Binding-site contacts:
Ligand atom O7 contacts residue ASN74 of chain 1.E at 4.4 Å.
Ligand atom O5 contacts residue SER76 of chain 1.E at 3.4 Å (h-bond).
Ligand atom C7 contacts residue SER76 of chain 1.E at 4.5 Å.
Ligand atom O7 contacts residue SER76 of chain 1.E at 4.5 Å.
Ligand atom C5 contacts residue ASN74 of chain 1.E at 3.7 Å.
Ligand atom C4 contacts residue ASN74 of chain 1.E at 4.2 Å.
Ligand atom C2 contacts residue ASN74 of chain 1.E at 2.4 Å.
Ligand atom C6 contacts residue ASN74 of chain 1.E at 4.4 Å.
Ligand atom C3 contacts residue ASN74 of chain 1.E at 3.7 Å.
Ligand atom C1 contacts residue SER76 of chain 1.E at 3.8 Å.
Ligand atom O7 contacts residue HIS77 of chain 1.E at 4.2 Å.
Ligand atom C7 contacts residue ASN74 of chain 1.E at 3.5 Å.
Ligand atom C1 contacts residue ASN74 of chain 1.E at 1.4 Å.
Ligand atom C2 contacts residue SER76 of chain 1.E at 3.9 Å.
Ligand atom C8 contacts residue ASN74 of chain 1.E at 3.9 Å.
Ligand atom O5 contacts residue ASN74 of chain 1.E at 2.4 Å (h-bond).
Ligand atom C5 contacts residue SER76 of chain 1.E at 4.4 Å.
Ligand atom N2 contacts residue ASN74 of chain 1.E at 2.7 Å (h-bond).

A small-molecule ligand and the protein it binds are described below.
Small molecule (SMILES): CC(=O)N[C@@H]1[C@@H](O)[C@H](O)[C@@H](CO)O[C@H]1O

Sequence of chain 1.E:
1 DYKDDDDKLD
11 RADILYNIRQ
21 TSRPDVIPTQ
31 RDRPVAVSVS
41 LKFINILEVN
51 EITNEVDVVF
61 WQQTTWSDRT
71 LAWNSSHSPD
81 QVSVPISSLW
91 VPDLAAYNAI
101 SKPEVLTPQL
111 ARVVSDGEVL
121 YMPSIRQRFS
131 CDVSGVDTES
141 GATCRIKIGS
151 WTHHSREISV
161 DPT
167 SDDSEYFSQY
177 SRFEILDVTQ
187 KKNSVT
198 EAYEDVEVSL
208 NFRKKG